Sequence of chain 1.E:
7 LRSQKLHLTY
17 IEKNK

The small molecule below binds the protein below.
Small molecule (SMILES): Nc1ccn([C@@H]2O[C@H](CO)[C@@H](O[P](=O)(O)OC[C@H]3O[C@@H](n4ccc(=O)[nH]c4=O)[C@H](O)[C@@H]3O[P](=O)(O)OC[C@H]3O[C@@H](n4cnc5c(=O)nc(N)[nH]c54)[C@H](O)[C@@H]3O[P](=O)(O)OC[C@H]3O[C@@H](n4ccc(=O)[nH]c4=O)[C@H](O)[C@@H]3O[P](=O)(O)OC[C@H]3O[C@@H](n4cnc5c(=O)nc(N)[nH]c54)[C@H](O)[C@@H]3O[P](=O)(O)OC[C@H]3O[C@@H](n4cnc5c(N)ncnc54)[C@H](O)[C@@H]3O[P](=O)(O)OC[C@H]3O[C@@H](n4cnc5c(N)ncnc54)[C@H](O)[C@@H]3O[P](=O)(O)OC[C@H]3O[C@@H](n4ccc(=O)[nH]c4=O)[C@H](O)[C@@H]3O)[C@H]2O)c(=O)n1

Sequence of chain 1.A:
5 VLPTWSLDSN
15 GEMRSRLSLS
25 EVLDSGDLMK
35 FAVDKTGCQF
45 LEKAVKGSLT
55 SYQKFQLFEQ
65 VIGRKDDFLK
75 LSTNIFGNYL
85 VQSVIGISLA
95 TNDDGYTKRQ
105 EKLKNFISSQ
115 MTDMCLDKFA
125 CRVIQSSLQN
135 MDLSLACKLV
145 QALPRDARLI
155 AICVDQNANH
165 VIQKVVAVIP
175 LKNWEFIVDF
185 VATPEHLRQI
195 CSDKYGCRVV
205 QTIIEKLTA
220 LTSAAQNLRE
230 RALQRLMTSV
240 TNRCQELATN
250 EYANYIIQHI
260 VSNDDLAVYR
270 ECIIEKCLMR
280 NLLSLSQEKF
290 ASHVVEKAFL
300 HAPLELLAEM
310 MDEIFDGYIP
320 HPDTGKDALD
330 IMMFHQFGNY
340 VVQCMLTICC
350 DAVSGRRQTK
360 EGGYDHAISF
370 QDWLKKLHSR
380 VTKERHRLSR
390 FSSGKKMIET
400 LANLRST

Binding-site contacts:
Ligand atom N3 contacts residue TYR254 of chain 1.A at 3.1 Å (h-bond).
Ligand atom N2 contacts residue GLU295 of chain 1.A at 2.6 Å (salt-bridge).
Ligand atom N6 contacts residue GLN167 of chain 1.A at 3.2 Å (h-bond).
Ligand atom C2 contacts residue TYR83 of chain 1.A at 3.1 Å (hydrophobic).
Ligand atom OP1 contacts residue TYR199 of chain 1.A at 2.8 Å (h-bond).
Ligand atom N1 contacts residue GLN205 of chain 1.A at 3.0 Å (h-bond).
Ligand atom N2 contacts residue GLN205 of chain 1.A at 2.7 Å (h-bond).
Ligand atom N1 contacts residue TYR83 of chain 1.A at 3.2 Å (h-bond).
Ligand atom C4 contacts residue ARG126 of chain 1.A at 3.2 Å.
Ligand atom O4 contacts residue GLN86 of chain 1.A at 3.1 Å (h-bond).
Ligand atom O2' contacts residue HIS164 of chain 1.A at 3.1 Å (h-bond).
Ligand atom N3 contacts residue ASN253 of chain 1.A at 3.0 Å (h-bond).
Ligand atom N7 contacts residue TYR339 of chain 1.A at 3.2 Å.
Ligand atom O2 contacts residue ASN338 of chain 1.A at 3.0 Å (h-bond).
Ligand atom O4 contacts residue GLN257 of chain 1.A at 3.0 Å (h-bond).
Ligand atom C2 contacts residue TYR254 of chain 1.A at 3.0 Å (hydrophobic).
Ligand atom N2 contacts residue SER291 of chain 1.A at 3.0 Å (h-bond).
Ligand atom N7 contacts residue GLN129 of chain 1.A at 3.1 Å (h-bond).
Ligand atom N7 contacts residue GLN167 of chain 1.A at 2.7 Å (h-bond).
Ligand atom O2 contacts residue ASN82 of chain 1.A at 2.8 Å (h-bond).
Ligand atom N3 contacts residue TYR83 of chain 1.A at 3.2 Å.
Ligand atom C2 contacts residue HIS292 of chain 1.A at 3.2 Å.
Ligand atom N3 contacts residue ASN338 of chain 1.A at 2.8 Å (h-bond).
Ligand atom N1 contacts residue GLU295 of chain 1.A at 2.7 Å (salt-bridge).
Ligand atom O2 contacts residue ASN253 of chain 1.A at 2.9 Å (h-bond).
Ligand atom N1 contacts residue TYR339 of chain 1.A at 3.1 Å (h-bond).
Ligand atom O4 contacts residue GLN342 of chain 1.A at 2.6 Å (h-bond).
Ligand atom C5 contacts residue HIS292 of chain 1.A at 3.2 Å.
Ligand atom C2 contacts residue TYR339 of chain 1.A at 3.0 Å (hydrophobic).
Ligand atom O5' contacts residue GLN160 of chain 1.A at 3.1 Å (h-bond).
Ligand atom C2 contacts residue GLU295 of chain 1.A at 3.1 Å.
Ligand atom N3 contacts residue TYR339 of chain 1.A at 3.1 Å.
Ligand atom O2' contacts residue LYS288 of chain 1.A at 2.7 Å (salt-bridge).
Ligand atom N3 contacts residue ASN82 of chain 1.A at 2.7 Å (h-bond).
Ligand atom O4 contacts residue LYS395 of chain 1.A at 3.1 Å (salt-bridge).
Ligand atom N1 contacts residue TYR254 of chain 1.A at 3.1 Å (h-bond).
Ligand atom N7 contacts residue NA1 of chain 1.K at 2.6 Å (h-bond).
Ligand atom N6 contacts residue GLN129 of chain 1.A at 3.1 Å (h-bond).
Ligand atom C8 contacts residue TYR254 of chain 1.A at 3.2 Å (hydrophobic).
Ligand atom O2 contacts residue PHE123 of chain 1.A at 3.2 Å.